Binding-site contacts:
Ligand atom O2A contacts residue UDP1 of chain 1.D at 3.9 Å.
Ligand atom O4 contacts residue ASP265 of chain 1.A at 2.7 Å (salt-bridge).
Ligand atom O4 contacts residue ALA282 of chain 1.A at 3.8 Å.
Ligand atom C3A contacts residue UDP1 of chain 1.D at 3.7 Å.
Ligand atom C1B contacts residue SER174 of chain 1.A at 3.6 Å.
Ligand atom C6 contacts residue ASP265 of chain 1.A at 4.0 Å.
Ligand atom C2 contacts residue UDP1 of chain 1.D at 3.3 Å.
Ligand atom O3A contacts residue GOL1 of chain 1.E at 3.5 Å (h-bond).
Ligand atom C6A contacts residue THR184 of chain 1.A at 3.2 Å.
Ligand atom C6A contacts residue TYR203 of chain 1.A at 3.7 Å (hydrophobic).
Ligand atom O4A contacts residue GLU242 of chain 1.A at 2.6 Å (salt-bridge).
Ligand atom O5A contacts residue PHE175 of chain 1.A at 4.0 Å.
Ligand atom C4A contacts residue TRP239 of chain 1.A at 3.6 Å (hydrophobic).
Ligand atom O4A contacts residue HIS172 of chain 1.A at 2.9 Å (h-bond).
Ligand atom C1A contacts residue HIS172 of chain 1.A at 3.8 Å.
Ligand atom O2 contacts residue UDP1 of chain 1.D at 2.7 Å (h-bond).
Ligand atom O1 contacts residue SER174 of chain 1.A at 3.9 Å.
Ligand atom O3A contacts residue UDP1 of chain 1.D at 2.5 Å (h-bond).
Ligand atom O6 contacts residue THR184 of chain 1.A at 2.7 Å (h-bond).
Ligand atom C1 contacts residue UDP1 of chain 1.D at 3.5 Å.
Ligand atom C5A contacts residue HIS172 of chain 1.A at 3.9 Å.
Ligand atom O1 contacts residue HIS172 of chain 1.A at 3.6 Å.
Ligand atom C3 contacts residue HIS287 of chain 1.A at 3.9 Å.
Ligand atom C2B contacts residue LEU268 of chain 1.A at 3.9 Å (hydrophobic).
Ligand atom C4A contacts residue HIS172 of chain 1.A at 3.9 Å.
Ligand atom C6A contacts residue TRP239 of chain 1.A at 3.5 Å (hydrophobic).
Ligand atom O6 contacts residue TRP239 of chain 1.A at 3.4 Å (h-bond).
Ligand atom O2 contacts residue HIS287 of chain 1.A at 2.9 Å (h-bond).
Ligand atom O5A contacts residue HIS172 of chain 1.A at 3.1 Å (h-bond).
Ligand atom O3 contacts residue HIS287 of chain 1.A at 3.1 Å (h-bond).
Ligand atom C3A contacts residue TRP239 of chain 1.A at 3.9 Å (hydrophobic).
Ligand atom C6A contacts residue GLU242 of chain 1.A at 3.6 Å.
Ligand atom C4 contacts residue ASP265 of chain 1.A at 3.3 Å.
Ligand atom O6 contacts residue PHE175 of chain 1.A at 3.4 Å.
Ligand atom C2 contacts residue HIS287 of chain 1.A at 3.8 Å.
Ligand atom C5A contacts residue TRP239 of chain 1.A at 3.7 Å (hydrophobic).
Ligand atom C4A contacts residue GLU242 of chain 1.A at 3.3 Å.
Ligand atom O5 contacts residue MET205 of chain 1.A at 3.5 Å.
Ligand atom C6B contacts residue LEU268 of chain 1.A at 3.9 Å (hydrophobic).
Ligand atom C2A contacts residue HIS172 of chain 1.A at 3.8 Å.

Sequence of chain 1.A:
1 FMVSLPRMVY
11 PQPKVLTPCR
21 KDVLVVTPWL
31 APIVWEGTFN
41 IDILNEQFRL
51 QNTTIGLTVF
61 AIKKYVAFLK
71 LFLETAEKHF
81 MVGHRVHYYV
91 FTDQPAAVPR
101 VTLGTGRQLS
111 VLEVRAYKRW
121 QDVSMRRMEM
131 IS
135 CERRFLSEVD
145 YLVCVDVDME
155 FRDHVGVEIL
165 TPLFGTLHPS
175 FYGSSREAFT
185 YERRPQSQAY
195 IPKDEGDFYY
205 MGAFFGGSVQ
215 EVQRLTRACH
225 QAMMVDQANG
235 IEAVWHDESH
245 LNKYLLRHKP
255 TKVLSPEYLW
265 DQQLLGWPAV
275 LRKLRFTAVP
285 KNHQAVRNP

The protein below binds the small molecule below.
Small molecule (SMILES): CCCCCCCCO[C@@H]1O[C@H](CO)[C@H](O)[C@H](O)[C@H]1O[C@@H]1O[C@@H](C)[C@@H](O)[C@@H](O)[C@@H]1O